Sequence of chain 1.D:
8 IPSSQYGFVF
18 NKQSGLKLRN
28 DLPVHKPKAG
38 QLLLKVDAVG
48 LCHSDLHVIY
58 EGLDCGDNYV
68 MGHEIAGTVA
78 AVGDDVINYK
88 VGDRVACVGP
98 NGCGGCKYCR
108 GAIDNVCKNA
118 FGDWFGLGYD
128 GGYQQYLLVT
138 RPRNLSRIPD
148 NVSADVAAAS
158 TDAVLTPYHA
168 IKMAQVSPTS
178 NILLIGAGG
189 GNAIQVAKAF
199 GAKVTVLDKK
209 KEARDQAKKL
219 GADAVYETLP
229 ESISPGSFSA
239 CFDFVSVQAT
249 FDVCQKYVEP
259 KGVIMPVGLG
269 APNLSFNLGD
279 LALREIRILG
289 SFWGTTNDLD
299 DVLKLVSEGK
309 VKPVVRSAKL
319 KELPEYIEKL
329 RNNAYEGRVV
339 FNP

Binding-site contacts:
Ligand atom C4 contacts residue LEU124 of chain 1.D at 3.8 Å (hydrophobic).
Ligand atom O1 contacts residue ZN1 of chain 1.O at 3.9 Å.
Ligand atom C2 contacts residue SER51 of chain 1.D at 3.5 Å.
Ligand atom C3 contacts residue PHE290 of chain 1.D at 4.4 Å (hydrophobic).
Ligand atom C1 contacts residue SER51 of chain 1.D at 3.5 Å.
Ligand atom C4 contacts residue TRP291 of chain 1.D at 4.1 Å (hydrophobic).
Ligand atom O1 contacts residue HIS70 of chain 1.D at 3.6 Å.
Ligand atom C3 contacts residue ASP159 of chain 1.D at 3.8 Å.
Ligand atom C6 contacts residue PHE290 of chain 1.D at 4.4 Å (hydrophobic).
Ligand atom O1 contacts residue ASP159 of chain 1.D at 2.8 Å (salt-bridge).
Ligand atom C2 contacts residue PHE290 of chain 1.D at 4.2 Å (hydrophobic).
Ligand atom O2 contacts residue TRP291 of chain 1.D at 2.9 Å (h-bond).
Ligand atom C5 contacts residue LEU124 of chain 1.D at 3.7 Å (hydrophobic).
Ligand atom O1 contacts residue SER51 of chain 1.D at 3.1 Å (h-bond).
Ligand atom C7 contacts residue LEU60 of chain 1.D at 4.4 Å (hydrophobic).
Ligand atom O2 contacts residue THR163 of chain 1.D at 3.6 Å (h-bond).
Ligand atom C6 contacts residue LEU60 of chain 1.D at 4.3 Å (hydrophobic).
Ligand atom C8 contacts residue LEU267 of chain 1.D at 4.2 Å (hydrophobic).
Ligand atom C5 contacts residue TRP121 of chain 1.D at 4.0 Å (hydrophobic).
Ligand atom C3 contacts residue THR163 of chain 1.D at 3.6 Å.
Ligand atom C3 contacts residue TRP291 of chain 1.D at 3.6 Å (hydrophobic).
Ligand atom O2 contacts residue PHE290 of chain 1.D at 3.8 Å.
Ligand atom C8 contacts residue SER51 of chain 1.D at 3.2 Å.
Ligand atom C7 contacts residue SER51 of chain 1.D at 4.0 Å.
Ligand atom C4 contacts residue PHE290 of chain 1.D at 3.7 Å (hydrophobic).
Ligand atom O1 contacts residue TRP291 of chain 1.D at 4.5 Å.
Ligand atom C1 contacts residue ASP159 of chain 1.D at 3.8 Å.
Ligand atom C5 contacts residue PHE290 of chain 1.D at 3.8 Å (hydrophobic).
Ligand atom C7 contacts residue LEU267 of chain 1.D at 4.1 Å (hydrophobic).

A protein and the small-molecule ligand that binds it are described below.
Small molecule (SMILES): OC[C@H](O)c1ccccc1